Binding-site contacts:
Ligand atom CD1 contacts residue PHE145 of chain 1.A at 4.5 Å (hydrophobic).
Ligand atom C contacts residue PHE146 of chain 1.A at 3.6 Å (hydrophobic).
Ligand atom CG contacts residue PHE146 of chain 1.A at 3.7 Å (hydrophobic).
Ligand atom CG contacts residue PHE146 of chain 1.A at 3.3 Å (hydrophobic).
Ligand atom CB contacts residue PHE146 of chain 1.A at 4.5 Å (hydrophobic).
Ligand atom O contacts residue LYS150 of chain 1.A at 3.3 Å.
Ligand atom CD2 contacts residue ARG214 of chain 1.A at 3.5 Å.
Ligand atom CZ contacts residue ASP190 of chain 1.A at 3.9 Å.
Ligand atom CG contacts residue PRO191 of chain 1.A at 3.6 Å (hydrophobic).
Ligand atom CE1 contacts residue PHE146 of chain 1.A at 3.7 Å (hydrophobic).
Ligand atom CA contacts residue PHE146 of chain 1.A at 4.2 Å (hydrophobic).
Ligand atom CD1 contacts residue TRP149 of chain 1.A at 3.7 Å (hydrophobic).
Ligand atom CE1 contacts residue PHE145 of chain 1.A at 3.8 Å (hydrophobic).
Ligand atom CB contacts residue PHE146 of chain 1.A at 3.4 Å (hydrophobic).
Ligand atom C contacts residue LYS150 of chain 1.A at 4.3 Å.
Ligand atom CZ contacts residue PHE145 of chain 1.A at 4.5 Å (hydrophobic).
Ligand atom CG contacts residue VAL189 of chain 1.A at 4.4 Å (hydrophobic).
Ligand atom CZ contacts residue ARG214 of chain 1.A at 3.7 Å.
Ligand atom CE2 contacts residue PHE146 of chain 1.A at 3.8 Å (hydrophobic).
Ligand atom CD contacts residue PRO191 of chain 1.A at 3.7 Å (hydrophobic).
Ligand atom CE2 contacts residue ARG214 of chain 1.A at 3.6 Å.
Ligand atom NZ contacts residue ARG229 of chain 1.A at 4.1 Å.
Ligand atom CE1 contacts residue ARG214 of chain 1.A at 3.8 Å.
Ligand atom CZ contacts residue PHE146 of chain 1.A at 3.8 Å (hydrophobic).
Ligand atom CZ contacts residue VAL197 of chain 1.A at 4.1 Å (hydrophobic).
Ligand atom CD2 contacts residue ASP190 of chain 1.A at 4.5 Å.
Ligand atom CD1 contacts residue PHE146 of chain 1.A at 3.6 Å (hydrophobic).
Ligand atom CB contacts residue TRP149 of chain 1.A at 4.1 Å (hydrophobic).
Ligand atom CA contacts residue TRP149 of chain 1.A at 4.4 Å (hydrophobic).
Ligand atom CG contacts residue ARG214 of chain 1.A at 3.8 Å.
Ligand atom N contacts residue PHE146 of chain 1.A at 3.9 Å.
Ligand atom CE2 contacts residue ASP190 of chain 1.A at 3.6 Å.
Ligand atom CD2 contacts residue PHE146 of chain 1.A at 3.8 Å (hydrophobic).
Ligand atom CG contacts residue TRP149 of chain 1.A at 4.5 Å (hydrophobic).
Ligand atom O contacts residue PHE146 of chain 1.A at 3.4 Å.
Ligand atom CA contacts residue PHE146 of chain 1.A at 4.2 Å (hydrophobic).
Ligand atom O contacts residue TRP149 of chain 1.A at 4.3 Å.
Ligand atom CD1 contacts residue ARG214 of chain 1.A at 4.0 Å.
Ligand atom CB contacts residue ARG214 of chain 1.A at 4.0 Å.

Sequence of chain 1.A:
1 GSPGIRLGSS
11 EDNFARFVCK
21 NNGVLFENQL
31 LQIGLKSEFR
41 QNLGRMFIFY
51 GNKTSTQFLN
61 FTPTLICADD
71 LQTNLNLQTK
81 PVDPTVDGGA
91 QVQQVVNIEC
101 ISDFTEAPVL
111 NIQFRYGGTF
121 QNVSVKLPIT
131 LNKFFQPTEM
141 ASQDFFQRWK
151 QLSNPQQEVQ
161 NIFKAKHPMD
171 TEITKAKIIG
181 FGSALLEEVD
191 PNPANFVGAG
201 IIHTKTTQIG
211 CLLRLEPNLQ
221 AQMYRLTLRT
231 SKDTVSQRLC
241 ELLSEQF

A protein and the small-molecule ligand that binds it are described below.
Small molecule (SMILES): NCCCC[C@H](NC(=O)[C@H](Cc1ccccc1)NC(=O)[C@@H]1CCCN1C(=O)[C@H](CC(=O)O)NC(=O)[C@@H](N)CO)C(=O)O